Sequence of chain 28.E:
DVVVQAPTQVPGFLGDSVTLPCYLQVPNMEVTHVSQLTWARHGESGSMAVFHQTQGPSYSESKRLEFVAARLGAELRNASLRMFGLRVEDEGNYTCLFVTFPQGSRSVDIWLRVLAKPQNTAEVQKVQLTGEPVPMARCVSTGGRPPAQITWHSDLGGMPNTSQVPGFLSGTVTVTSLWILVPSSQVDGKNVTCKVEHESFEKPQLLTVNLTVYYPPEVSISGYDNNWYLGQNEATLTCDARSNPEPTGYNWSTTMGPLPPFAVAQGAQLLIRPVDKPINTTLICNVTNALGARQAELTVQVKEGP

A small-molecule ligand and the protein it binds are described below.
Small molecule (SMILES): CC(=O)N[C@H]1[C@H](O[C@H]2[C@H](O)[C@@H](NC(C)=O)CO[C@@H]2CO)O[C@H](CO)[C@@H](O)[C@@H]1O

Binding-site contacts:
Ligand atom C2 contacts residue ASN218 of chain 28.E at 2.3 Å.
Ligand atom O5 contacts residue NAG1 of chain 28.J at 4.1 Å.
Ligand atom O7 contacts residue ASN218 of chain 28.E at 2.3 Å (h-bond).
Ligand atom N2 contacts residue ASN218 of chain 28.E at 2.9 Å (h-bond).
Ligand atom O5 contacts residue THR235 of chain 28.E at 4.4 Å.
Ligand atom O5 contacts residue ASN218 of chain 28.E at 2.3 Å (h-bond).
Ligand atom C1 contacts residue ASN218 of chain 28.E at 1.4 Å.
Ligand atom C5 contacts residue NAG1 of chain 28.J at 4.3 Å.
Ligand atom C7 contacts residue ASN218 of chain 28.E at 2.9 Å.
Ligand atom C8 contacts residue ASN218 of chain 28.E at 4.3 Å.
Ligand atom C3 contacts residue ASN218 of chain 28.E at 3.7 Å.
Ligand atom C4 contacts residue ASN218 of chain 28.E at 4.1 Å.
Ligand atom C1 contacts residue NAG1 of chain 28.J at 3.7 Å.
Ligand atom C5 contacts residue ASN218 of chain 28.E at 3.6 Å.